Sequence of chain 1.A:
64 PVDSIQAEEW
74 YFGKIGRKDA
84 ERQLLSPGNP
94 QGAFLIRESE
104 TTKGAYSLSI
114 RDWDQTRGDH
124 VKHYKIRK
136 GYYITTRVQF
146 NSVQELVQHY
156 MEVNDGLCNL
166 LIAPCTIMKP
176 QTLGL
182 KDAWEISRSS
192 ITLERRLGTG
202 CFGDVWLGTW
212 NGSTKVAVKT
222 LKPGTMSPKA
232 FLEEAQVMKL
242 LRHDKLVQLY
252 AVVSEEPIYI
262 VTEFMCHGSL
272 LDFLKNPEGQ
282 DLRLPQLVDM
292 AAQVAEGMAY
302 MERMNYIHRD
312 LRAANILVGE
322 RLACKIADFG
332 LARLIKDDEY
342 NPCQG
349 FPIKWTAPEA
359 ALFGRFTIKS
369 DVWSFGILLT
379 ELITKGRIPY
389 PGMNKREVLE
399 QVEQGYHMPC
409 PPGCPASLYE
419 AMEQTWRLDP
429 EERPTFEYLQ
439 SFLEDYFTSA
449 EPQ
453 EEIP

Binding-site contacts:
Ligand atom C32 contacts residue MET266 of chain 1.A at 3.4 Å (hydrophobic).
Ligand atom F43 contacts residue ILE327 of chain 1.A at 3.4 Å.
Ligand atom C01 contacts residue ILE308 of chain 1.A at 3.2 Å (hydrophobic).
Ligand atom F44 contacts residue ALA328 of chain 1.A at 3.7 Å.
Ligand atom O16 contacts residue ALA328 of chain 1.A at 3.3 Å.
Ligand atom F42 contacts residue LEU247 of chain 1.A at 3.3 Å.
Ligand atom C21 contacts residue THR263 of chain 1.A at 3.5 Å.
Ligand atom C02 contacts residue ILE308 of chain 1.A at 3.5 Å (hydrophobic).
Ligand atom O16 contacts residue ASP329 of chain 1.A at 2.8 Å (salt-bridge).
Ligand atom F42 contacts residue LEU242 of chain 1.A at 3.7 Å.
Ligand atom C15 contacts residue ASP329 of chain 1.A at 3.5 Å.
Ligand atom N14 contacts residue GLU235 of chain 1.A at 3.0 Å (salt-bridge).
Ligand atom C23 contacts residue GLU235 of chain 1.A at 3.5 Å.
Ligand atom C39 contacts residue LEU332 of chain 1.A at 3.5 Å (hydrophobic).
Ligand atom C35 contacts residue GLU264 of chain 1.A at 3.0 Å.
Ligand atom O24 contacts residue PHE330 of chain 1.A at 3.1 Å.
Ligand atom N36 contacts residue THR263 of chain 1.A at 3.5 Å (h-bond).
Ligand atom F43 contacts residue HIS309 of chain 1.A at 3.2 Å.
Ligand atom F44 contacts residue ILE327 of chain 1.A at 2.8 Å.
Ligand atom C08 contacts residue HIS309 of chain 1.A at 3.2 Å.
Ligand atom N36 contacts residue LEU318 of chain 1.A at 3.6 Å.
Ligand atom C35 contacts residue ALA218 of chain 1.A at 3.6 Å (hydrophobic).
Ligand atom C15 contacts residue GLU235 of chain 1.A at 3.6 Å.
Ligand atom C07 contacts residue ASP329 of chain 1.A at 3.6 Å.
Ligand atom C20 contacts residue THR263 of chain 1.A at 3.6 Å.
Ligand atom C25 contacts residue LEU318 of chain 1.A at 3.7 Å (hydrophobic).
Ligand atom N34 contacts residue GLU264 of chain 1.A at 3.6 Å (salt-bridge).
Ligand atom N34 contacts residue LEU318 of chain 1.A at 3.7 Å.
Ligand atom N34 contacts residue ALA218 of chain 1.A at 3.7 Å.
Ligand atom N34 contacts residue MET266 of chain 1.A at 3.4 Å (h-bond).
Ligand atom C35 contacts residue LEU318 of chain 1.A at 3.6 Å (hydrophobic).
Ligand atom C38 contacts residue MET266 of chain 1.A at 3.3 Å (hydrophobic).
Ligand atom C08 contacts residue ASP329 of chain 1.A at 3.4 Å.
Ligand atom C22 contacts residue THR263 of chain 1.A at 3.5 Å.
Ligand atom C39 contacts residue GLU235 of chain 1.A at 3.6 Å.
Ligand atom N03 contacts residue ILE308 of chain 1.A at 3.0 Å (h-bond).
Ligand atom N14 contacts residue MET239 of chain 1.A at 3.2 Å (h-bond).
Ligand atom C18 contacts residue PHE330 of chain 1.A at 3.6 Å (hydrophobic).
Ligand atom O37 contacts residue GLY269 of chain 1.A at 3.6 Å.
Ligand atom C08 contacts residue ILE308 of chain 1.A at 3.6 Å (hydrophobic).

This small molecule binds to this protein.
Small molecule (SMILES): CCN1CCN(Cc2ccc(NC(=O)c3ccc(C)c(Oc4ncnc5cc(OC)c(OC)cc45)c3)cc2C(F)(F)F)CC1